Binding-site contacts:
Ligand atom O4 contacts residue EDO1 of chain 1.K at 2.8 Å (h-bond).
Ligand atom C9 contacts residue MET84 of chain 1.A at 3.8 Å (hydrophobic).
Ligand atom O9A contacts residue PHE21 of chain 1.A at 3.6 Å.
Ligand atom C10 contacts residue MET84 of chain 1.A at 3.6 Å (hydrophobic).
Ligand atom C11 contacts residue MET83 of chain 1.A at 3.7 Å (hydrophobic).
Ligand atom CL1 contacts residue GLU27 of chain 1.A at 3.7 Å.
Ligand atom O9B contacts residue PRO22 of chain 1.A at 3.1 Å.
Ligand atom C7 contacts residue MET83 of chain 1.A at 3.4 Å (hydrophobic).
Ligand atom O9A contacts residue VAL85 of chain 1.A at 3.3 Å (h-bond).
Ligand atom C4 contacts residue EDO1 of chain 1.J at 3.1 Å.
Ligand atom C4 contacts residue EDO1 of chain 1.K at 3.7 Å.
Ligand atom O9A contacts residue MET84 of chain 1.A at 3.7 Å.
Ligand atom O2 contacts residue EDO1 of chain 1.J at 3.4 Å.
Ligand atom O4 contacts residue LEU129 of chain 1.A at 3.9 Å.
Ligand atom O5 contacts residue ASN123 of chain 1.A at 2.9 Å (h-bond).
Ligand atom N9 contacts residue ARG90 of chain 1.A at 3.7 Å.
Ligand atom O9A contacts residue PRO22 of chain 1.A at 3.7 Å.
Ligand atom C2 contacts residue ASN123 of chain 1.A at 3.7 Å.
Ligand atom O4 contacts residue ALA95 of chain 1.A at 3.9 Å.
Ligand atom O4 contacts residue EDO1 of chain 1.J at 2.6 Å (h-bond).
Ligand atom O9A contacts residue ARG90 of chain 1.A at 3.1 Å (salt-bridge).
Ligand atom C3 contacts residue ASN123 of chain 1.A at 4.0 Å.
Ligand atom N9 contacts residue PRO22 of chain 1.A at 3.9 Å.
Ligand atom C3 contacts residue EDO1 of chain 1.J at 3.5 Å.
Ligand atom N9 contacts residue GLU27 of chain 1.A at 3.8 Å.
Ligand atom O5 contacts residue EDO1 of chain 1.K at 3.1 Å (h-bond).
Ligand atom O9B contacts residue GLU27 of chain 1.A at 3.4 Å.
Ligand atom C1 contacts residue ASN123 of chain 1.A at 3.4 Å.
Ligand atom C4 contacts residue GLY126 of chain 1.A at 3.4 Å.
Ligand atom CL1 contacts residue TYR30 of chain 1.A at 3.7 Å.
Ligand atom N2 contacts residue ASN123 of chain 1.A at 3.0 Å (h-bond).
Ligand atom C8 contacts residue MET83 of chain 1.A at 3.5 Å (hydrophobic).
Ligand atom C8 contacts residue ALA31 of chain 1.A at 3.9 Å (hydrophobic).
Ligand atom C10 contacts residue VAL85 of chain 1.A at 3.3 Å (hydrophobic).
Ligand atom C4 contacts residue ALA125 of chain 1.A at 3.9 Å (hydrophobic).
Ligand atom C8 contacts residue GLU27 of chain 1.A at 3.6 Å.
Ligand atom C6 contacts residue MET83 of chain 1.A at 3.5 Å (hydrophobic).
Ligand atom C9 contacts residue MET83 of chain 1.A at 3.7 Å (hydrophobic).
Ligand atom CL2 contacts residue ALA125 of chain 1.A at 3.8 Å.
Ligand atom C10 contacts residue MET83 of chain 1.A at 3.8 Å (hydrophobic).

A small-molecule ligand and the protein it binds are described below.
Small molecule (SMILES): O=C(N[C@H](CO)[C@H](O)c1ccc([N+](=O)[O-])cc1)C(Cl)Cl

Sequence of chain 1.A:
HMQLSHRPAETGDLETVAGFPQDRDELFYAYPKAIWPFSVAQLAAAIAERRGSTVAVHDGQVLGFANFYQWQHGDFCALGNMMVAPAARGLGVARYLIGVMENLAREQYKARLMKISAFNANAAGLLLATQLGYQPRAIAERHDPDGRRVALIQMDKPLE